Binding-site contacts:
Ligand atom CL1 contacts residue GLU97 of chain 2.A at 4.3 Å.
Ligand atom C06 contacts residue GLN94 of chain 2.A at 4.1 Å.
Ligand atom CL2 contacts residue TRP65 of chain 2.A at 3.3 Å.
Ligand atom N09 contacts residue GLN94 of chain 2.A at 4.2 Å.
Ligand atom O08 contacts residue GLN94 of chain 2.A at 4.4 Å.
Ligand atom C10 contacts residue GLN94 of chain 2.A at 4.0 Å.
Ligand atom N05 contacts residue GLN94 of chain 2.A at 3.6 Å.
Ligand atom CL2 contacts residue ARG60 of chain 2.A at 4.4 Å.
Ligand atom O08 contacts residue LEU90 of chain 2.A at 3.7 Å.
Ligand atom CL1 contacts residue LEU93 of chain 2.A at 4.2 Å.
Ligand atom CL2 contacts residue MET59 of chain 2.A at 3.5 Å.
Ligand atom C03 contacts residue LEU93 of chain 2.A at 4.2 Å (hydrophobic).
Ligand atom C04 contacts residue LEU90 of chain 2.A at 3.3 Å (hydrophobic).
Ligand atom C07 contacts residue LEU90 of chain 2.A at 4.3 Å (hydrophobic).
Ligand atom N05 contacts residue LEU90 of chain 2.A at 2.8 Å (h-bond).
Ligand atom O08 contacts residue ALA91 of chain 2.A at 3.6 Å.
Ligand atom CL1 contacts residue MET59 of chain 2.A at 3.5 Å.
Ligand atom C06 contacts residue LEU90 of chain 2.A at 3.9 Å (hydrophobic).
Ligand atom C12 contacts residue TRP65 of chain 2.A at 3.9 Å (hydrophobic).
Ligand atom C11 contacts residue TRP65 of chain 2.A at 3.8 Å (hydrophobic).
Ligand atom C03 contacts residue GLN94 of chain 2.A at 4.0 Å.
Ligand atom CL2 contacts residue PHE62 of chain 2.A at 4.3 Å.
Ligand atom C03 contacts residue LEU90 of chain 2.A at 3.3 Å (hydrophobic).
Ligand atom C04 contacts residue GLN94 of chain 2.A at 3.7 Å.
Ligand atom C10 contacts residue LEU90 of chain 2.A at 4.4 Å (hydrophobic).
Ligand atom N05 contacts residue ALA91 of chain 2.A at 4.1 Å.
Ligand atom C02 contacts residue MET59 of chain 2.A at 4.3 Å (hydrophobic).

Sequence of chain 2.A:
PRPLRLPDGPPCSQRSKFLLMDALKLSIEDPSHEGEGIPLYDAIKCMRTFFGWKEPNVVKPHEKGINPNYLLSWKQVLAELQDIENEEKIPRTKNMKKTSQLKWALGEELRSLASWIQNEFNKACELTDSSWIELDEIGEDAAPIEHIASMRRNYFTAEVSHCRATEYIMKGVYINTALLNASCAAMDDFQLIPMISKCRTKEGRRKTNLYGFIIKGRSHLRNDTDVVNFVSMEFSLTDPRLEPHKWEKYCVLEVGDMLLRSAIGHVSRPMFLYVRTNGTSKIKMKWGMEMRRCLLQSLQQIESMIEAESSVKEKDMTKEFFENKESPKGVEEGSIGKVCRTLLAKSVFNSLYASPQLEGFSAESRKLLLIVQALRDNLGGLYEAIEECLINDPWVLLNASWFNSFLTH

The protein below binds the small molecule below.
Small molecule (SMILES): OCc1nc2cc(Cl)c(Cl)cc2[nH]1